Sequence of chain 1.C:
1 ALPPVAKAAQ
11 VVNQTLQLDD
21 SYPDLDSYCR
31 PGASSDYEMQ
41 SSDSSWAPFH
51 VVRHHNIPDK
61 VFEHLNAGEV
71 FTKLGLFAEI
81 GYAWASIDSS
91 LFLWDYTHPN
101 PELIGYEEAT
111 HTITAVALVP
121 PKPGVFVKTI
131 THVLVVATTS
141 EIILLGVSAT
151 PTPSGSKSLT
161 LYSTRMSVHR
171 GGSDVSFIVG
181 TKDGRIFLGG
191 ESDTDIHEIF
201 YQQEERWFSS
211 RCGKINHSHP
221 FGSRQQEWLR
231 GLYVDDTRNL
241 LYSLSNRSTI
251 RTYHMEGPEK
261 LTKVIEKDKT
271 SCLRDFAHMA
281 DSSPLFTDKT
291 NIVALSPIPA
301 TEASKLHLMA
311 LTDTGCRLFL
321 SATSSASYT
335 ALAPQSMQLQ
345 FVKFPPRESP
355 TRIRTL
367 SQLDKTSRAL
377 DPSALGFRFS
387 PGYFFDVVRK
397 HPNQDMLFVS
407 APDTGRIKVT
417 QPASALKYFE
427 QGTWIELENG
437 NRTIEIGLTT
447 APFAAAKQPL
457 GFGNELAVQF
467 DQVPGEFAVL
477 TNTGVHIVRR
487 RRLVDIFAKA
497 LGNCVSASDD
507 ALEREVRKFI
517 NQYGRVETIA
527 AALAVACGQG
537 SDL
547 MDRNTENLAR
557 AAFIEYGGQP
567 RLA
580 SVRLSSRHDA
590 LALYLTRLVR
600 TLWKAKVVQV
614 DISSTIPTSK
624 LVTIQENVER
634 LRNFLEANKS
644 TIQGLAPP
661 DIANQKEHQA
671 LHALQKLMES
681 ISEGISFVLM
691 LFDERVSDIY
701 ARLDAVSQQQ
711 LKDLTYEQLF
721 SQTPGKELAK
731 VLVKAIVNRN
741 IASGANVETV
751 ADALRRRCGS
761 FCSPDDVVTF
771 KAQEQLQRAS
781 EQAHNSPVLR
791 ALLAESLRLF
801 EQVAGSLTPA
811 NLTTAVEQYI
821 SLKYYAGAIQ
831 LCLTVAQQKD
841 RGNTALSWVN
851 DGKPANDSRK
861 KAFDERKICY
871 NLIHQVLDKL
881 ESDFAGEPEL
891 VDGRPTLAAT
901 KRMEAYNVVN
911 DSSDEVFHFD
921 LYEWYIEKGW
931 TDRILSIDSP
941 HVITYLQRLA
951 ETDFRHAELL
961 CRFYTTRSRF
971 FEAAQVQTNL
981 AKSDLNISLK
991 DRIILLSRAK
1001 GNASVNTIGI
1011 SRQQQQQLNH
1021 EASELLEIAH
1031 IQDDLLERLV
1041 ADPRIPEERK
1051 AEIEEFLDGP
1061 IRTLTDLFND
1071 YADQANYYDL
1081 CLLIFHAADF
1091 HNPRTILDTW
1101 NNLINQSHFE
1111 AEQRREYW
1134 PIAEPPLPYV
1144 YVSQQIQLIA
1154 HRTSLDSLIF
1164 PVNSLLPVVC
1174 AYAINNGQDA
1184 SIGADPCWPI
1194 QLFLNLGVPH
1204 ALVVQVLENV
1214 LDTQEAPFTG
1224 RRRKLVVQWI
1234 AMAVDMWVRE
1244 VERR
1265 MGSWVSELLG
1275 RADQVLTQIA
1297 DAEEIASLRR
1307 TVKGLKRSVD

A small-molecule ligand and the protein it binds are described below.
Small molecule (SMILES): CSCC[C@H](NC(=O)[C@@H]1CCCN1C(=O)[C@H](CC(C)C)NC(=O)[C@H](CC(C)C)NC(=O)[C@H](CCCCN)NC(=O)[C@H](C)NC(=O)[C@H](CCCCN)NC(=O)[C@@H](N)CCCN=C(N)N)C(=O)N[C@@H](CCC(=O)O)C(=O)N[C@@H](CCC(=O)O)C(=O)N[C@@H](C)C(=O)N[C@@H](CC(C)C)C(=O)N[C@@H](CC(C)C)C(=O)N1CCC[C@H]1C=O

Binding-site contacts:
Ligand atom CE contacts residue ARG165 of chain 1.C at 3.8 Å.
Ligand atom CB contacts residue VAL125 of chain 1.C at 3.3 Å (hydrophobic).
Ligand atom CD1 contacts residue TYR162 of chain 1.C at 3.5 Å (hydrophobic).
Ligand atom N contacts residue LEU161 of chain 1.C at 3.2 Å (h-bond).
Ligand atom CD1 contacts residue GLN203 of chain 1.C at 3.5 Å.
Ligand atom CB contacts residue ILE130 of chain 1.C at 3.6 Å (hydrophobic).
Ligand atom CG contacts residue TYR162 of chain 1.C at 3.9 Å (hydrophobic).
Ligand atom OE1 contacts residue ARG165 of chain 1.C at 2.9 Å (salt-bridge).
Ligand atom N contacts residue SER163 of chain 1.C at 3.9 Å.
Ligand atom O contacts residue SER163 of chain 1.C at 3.1 Å (h-bond).
Ligand atom SD contacts residue ARG165 of chain 1.C at 3.5 Å.
Ligand atom CA contacts residue PHE126 of chain 1.C at 3.9 Å (hydrophobic).
Ligand atom C contacts residue ILE130 of chain 1.C at 3.9 Å (hydrophobic).
Ligand atom CA contacts residue GLY105 of chain 1.C at 3.9 Å.
Ligand atom O contacts residue GLY105 of chain 1.C at 3.7 Å.
Ligand atom CD2 contacts residue PHE126 of chain 1.C at 3.4 Å (hydrophobic).
Ligand atom CD1 contacts residue GLY124 of chain 1.C at 3.9 Å.
Ligand atom CA contacts residue ILE130 of chain 1.C at 3.5 Å (hydrophobic).
Ligand atom O contacts residue GLN203 of chain 1.C at 3.5 Å (h-bond).
Ligand atom O contacts residue VAL127 of chain 1.C at 3.5 Å.
Ligand atom CA contacts residue SER163 of chain 1.C at 3.7 Å.
Ligand atom O contacts residue VAL127 of chain 1.C at 2.5 Å (h-bond).
Ligand atom CD2 contacts residue LEU161 of chain 1.C at 3.6 Å (hydrophobic).
Ligand atom C contacts residue GLY105 of chain 1.C at 3.8 Å.
Ligand atom N contacts residue VAL125 of chain 1.C at 3.5 Å (h-bond).
Ligand atom O contacts residue LEU161 of chain 1.C at 3.4 Å (h-bond).
Ligand atom CA contacts residue LEU161 of chain 1.C at 3.5 Å (hydrophobic).
Ligand atom O contacts residue ILE130 of chain 1.C at 3.7 Å.
Ligand atom N contacts residue GLY105 of chain 1.C at 2.8 Å (h-bond).
Ligand atom CA contacts residue VAL125 of chain 1.C at 3.4 Å (hydrophobic).
Ligand atom CB contacts residue ILE104 of chain 1.C at 3.6 Å (hydrophobic).
Ligand atom CD contacts residue GLN203 of chain 1.C at 3.5 Å.
Ligand atom CB contacts residue TYR162 of chain 1.C at 3.5 Å (hydrophobic).
Ligand atom CD contacts residue ARG165 of chain 1.C at 3.8 Å.
Ligand atom O contacts residue PHE126 of chain 1.C at 3.4 Å.
Ligand atom CB contacts residue GLY105 of chain 1.C at 3.2 Å.
Ligand atom C contacts residue LEU161 of chain 1.C at 3.9 Å (hydrophobic).
Ligand atom O contacts residue TYR162 of chain 1.C at 3.6 Å.
Ligand atom CA contacts residue GLY105 of chain 1.C at 3.6 Å.
Ligand atom C contacts residue VAL127 of chain 1.C at 3.7 Å (hydrophobic).